Binding-site contacts:
Ligand atom O1 contacts residue ARG210 of chain 1.C at 3.5 Å (salt-bridge).
Ligand atom C2 contacts residue GLU188 of chain 1.C at 3.8 Å.
Ligand atom O1 contacts residue ALA209 of chain 1.C at 3.2 Å.
Ligand atom O2 contacts residue ARG87 of chain 1.C at 4.1 Å.
Ligand atom O2 contacts residue LYS186 of chain 1.C at 3.8 Å.
Ligand atom C1 contacts residue GLY211 of chain 1.C at 3.8 Å.
Ligand atom O2 contacts residue MET276 of chain 1.C at 4.2 Å.
Ligand atom O2 contacts residue MG1 of chain 1.U at 4.2 Å.
Ligand atom C1 contacts residue MG1 of chain 1.U at 2.8 Å.
Ligand atom O2 contacts residue MET207 of chain 1.C at 4.2 Å.
Ligand atom O1 contacts residue GLY211 of chain 1.C at 2.8 Å (h-bond).
Ligand atom O4 contacts residue GLU188 of chain 1.C at 3.4 Å (salt-bridge).
Ligand atom O4 contacts residue MG1 of chain 1.U at 2.2 Å.
Ligand atom O1 contacts residue MG1 of chain 1.U at 4.1 Å.
Ligand atom C1 contacts residue GLU188 of chain 1.C at 3.5 Å.
Ligand atom O3 contacts residue MG1 of chain 1.U at 2.0 Å.
Ligand atom C1 contacts residue ALA209 of chain 1.C at 3.5 Å (hydrophobic).
Ligand atom O3 contacts residue GLY211 of chain 1.C at 3.8 Å.
Ligand atom C2 contacts residue MG1 of chain 1.U at 2.9 Å.
Ligand atom C1 contacts residue THR244 of chain 1.C at 3.7 Å.
Ligand atom O2 contacts residue ALA209 of chain 1.C at 4.1 Å.
Ligand atom C2 contacts residue ALA209 of chain 1.C at 3.8 Å (hydrophobic).
Ligand atom O3 contacts residue ASP212 of chain 1.C at 2.9 Å (salt-bridge).
Ligand atom C2 contacts residue THR244 of chain 1.C at 4.0 Å.
Ligand atom C2 contacts residue LYS186 of chain 1.C at 3.6 Å.
Ligand atom O4 contacts residue ASP212 of chain 1.C at 4.2 Å.
Ligand atom C1 contacts residue ARG210 of chain 1.C at 4.5 Å.
Ligand atom O4 contacts residue ALA209 of chain 1.C at 4.3 Å.
Ligand atom O4 contacts residue LYS186 of chain 1.C at 2.7 Å (salt-bridge).
Ligand atom O4 contacts residue ARG87 of chain 1.C at 4.4 Å.
Ligand atom O3 contacts residue GLU188 of chain 1.C at 2.8 Å (salt-bridge).
Ligand atom O1 contacts residue THR244 of chain 1.C at 2.7 Å (h-bond).
Ligand atom O3 contacts residue ALA209 of chain 1.C at 3.9 Å.
Ligand atom O1 contacts residue ASP212 of chain 1.C at 3.8 Å.
Ligand atom O2 contacts residue THR244 of chain 1.C at 3.4 Å (h-bond).
Ligand atom C1 contacts residue ASP212 of chain 1.C at 3.8 Å.

Sequence of chain 1.C:
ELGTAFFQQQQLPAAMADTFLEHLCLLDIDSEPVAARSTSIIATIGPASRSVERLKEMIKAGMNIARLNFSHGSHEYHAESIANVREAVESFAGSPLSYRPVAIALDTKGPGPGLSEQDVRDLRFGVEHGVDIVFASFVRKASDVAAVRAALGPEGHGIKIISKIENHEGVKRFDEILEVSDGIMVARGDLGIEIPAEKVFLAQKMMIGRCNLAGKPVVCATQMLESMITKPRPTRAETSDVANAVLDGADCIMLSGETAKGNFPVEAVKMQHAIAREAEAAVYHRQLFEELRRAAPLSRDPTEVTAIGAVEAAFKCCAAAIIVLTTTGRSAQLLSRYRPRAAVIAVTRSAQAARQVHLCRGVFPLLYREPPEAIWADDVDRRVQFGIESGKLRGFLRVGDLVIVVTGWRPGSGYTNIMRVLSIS

A small-molecule ligand and the protein it binds are described below.
Small molecule (SMILES): O=C([O-])C(=O)[O-]